This small molecule binds to this protein.
Small molecule (SMILES): Clc1ccc(COC(Cn2ccnc2)c2ccc(Cl)cc2Cl)cc1

Binding-site contacts:
Ligand atom C16 contacts residue ECL1 of chain 1.H at 0.4 Å.
Ligand atom C7 contacts residue ECL1 of chain 1.H at 0.2 Å.
Ligand atom N1 contacts residue ILE329 of chain 1.B at 3.3 Å.
Ligand atom C3 contacts residue HEM1 of chain 1.I at 3.0 Å.
Ligand atom C10 contacts residue HEM1 of chain 1.I at 3.5 Å.
Ligand atom C9 contacts residue ECL1 of chain 1.H at 0.5 Å.
Ligand atom C8 contacts residue HEM1 of chain 1.I at 3.5 Å.
Ligand atom C5 contacts residue ECL1 of chain 1.H at 0.7 Å.
Ligand atom C17 contacts residue PHE186 of chain 1.B at 3.6 Å (hydrophobic).
Ligand atom C2 contacts residue ECL1 of chain 1.H at 1.1 Å.
Ligand atom N19 contacts residue ECL1 of chain 1.H at 0.1 Å (h-bond).
Ligand atom CL8 contacts residue ECL1 of chain 1.H at 0.7 Å.
Ligand atom N1 contacts residue ECL1 of chain 1.H at 0.2 Å (h-bond).
Ligand atom C11 contacts residue ECL1 of chain 1.H at 0.7 Å.
Ligand atom C2 contacts residue TYR97 of chain 1.B at 3.6 Å (hydrophobic).
Ligand atom C21 contacts residue ECL1 of chain 1.H at 0.7 Å.
Ligand atom CL4 contacts residue ECL1 of chain 1.H at 0.9 Å.
Ligand atom C1 contacts residue HEM1 of chain 1.I at 3.5 Å.
Ligand atom C20 contacts residue ECL1 of chain 1.H at 0.9 Å.
Ligand atom C2 contacts residue HEM1 of chain 1.I at 3.6 Å.
Ligand atom C3 contacts residue ECL1 of chain 1.H at 0.1 Å.
Ligand atom CL2 contacts residue ECL1 of chain 1.H at 1.5 Å.
Ligand atom O20 contacts residue ECL1 of chain 1.H at 1.1 Å (h-bond).
Ligand atom C19 contacts residue ECL1 of chain 1.H at 0.4 Å.
Ligand atom C6 contacts residue THR267 of chain 1.B at 3.6 Å.
Ligand atom C10 contacts residue ECL1 of chain 1.H at 0.7 Å.
Ligand atom N19 contacts residue HEM1 of chain 1.I at 2.1 Å.
Ligand atom C17 contacts residue ECL1 of chain 1.H at 0.6 Å.
Ligand atom C19 contacts residue ILE329 of chain 1.B at 3.6 Å (hydrophobic).
Ligand atom C6 contacts residue ECL1 of chain 1.H at 0.1 Å.
Ligand atom C14 contacts residue ECL1 of chain 1.H at 0.5 Å.
Ligand atom C13 contacts residue ECL1 of chain 1.H at 0.7 Å.
Ligand atom CL8 contacts residue TYR83 of chain 1.B at 3.6 Å.
Ligand atom C6 contacts residue ALA263 of chain 1.B at 3.3 Å (hydrophobic).
Ligand atom C1 contacts residue ECL1 of chain 1.H at 1.1 Å.
Ligand atom C15 contacts residue ECL1 of chain 1.H at 0.3 Å.
Ligand atom C8 contacts residue ECL1 of chain 1.H at 1.4 Å.
Ligand atom CL8 contacts residue LEU86 of chain 1.B at 3.4 Å.
Ligand atom C6 contacts residue HEM1 of chain 1.I at 3.1 Å.
Ligand atom C3 contacts residue ILE329 of chain 1.B at 3.4 Å (hydrophobic).

Sequence of chain 1.B:
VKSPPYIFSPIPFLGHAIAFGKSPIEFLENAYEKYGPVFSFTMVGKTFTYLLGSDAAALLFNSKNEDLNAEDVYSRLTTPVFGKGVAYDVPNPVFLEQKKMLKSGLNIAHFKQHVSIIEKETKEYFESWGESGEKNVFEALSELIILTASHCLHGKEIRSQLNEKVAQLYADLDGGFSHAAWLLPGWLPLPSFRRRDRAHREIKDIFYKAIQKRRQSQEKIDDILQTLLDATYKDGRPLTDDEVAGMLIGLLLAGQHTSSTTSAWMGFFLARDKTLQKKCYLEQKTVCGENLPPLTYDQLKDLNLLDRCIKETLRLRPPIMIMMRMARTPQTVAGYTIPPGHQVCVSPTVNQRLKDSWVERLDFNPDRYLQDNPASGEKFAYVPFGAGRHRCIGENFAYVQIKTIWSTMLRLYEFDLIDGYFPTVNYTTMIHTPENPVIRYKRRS